Sequence of chain 1.O:
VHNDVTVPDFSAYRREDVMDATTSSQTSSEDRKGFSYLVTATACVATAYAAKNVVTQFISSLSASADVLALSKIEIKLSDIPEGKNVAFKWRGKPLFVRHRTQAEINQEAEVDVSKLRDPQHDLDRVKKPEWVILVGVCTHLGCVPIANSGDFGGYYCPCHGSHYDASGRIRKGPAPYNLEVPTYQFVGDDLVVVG

Binding-site contacts:
Ligand atom C7M contacts residue LYS270 of chain 1.C at 3.9 Å.
Ligand atom C4A contacts residue PRO271 of chain 1.C at 3.6 Å (hydrophobic).
Ligand atom C25 contacts residue LEU122 of chain 1.C at 3.5 Å (hydrophobic).
Ligand atom O7 contacts residue GLY143 of chain 1.C at 3.3 Å.
Ligand atom O4 contacts residue VAL146 of chain 1.C at 3.8 Å.
Ligand atom O5 contacts residue HIS161 of chain 1.O at 3.2 Å (h-bond).
Ligand atom O8 contacts residue ILE147 of chain 1.C at 3.8 Å.
Ligand atom C8 contacts residue PRO271 of chain 1.C at 3.6 Å (hydrophobic).
Ligand atom C8 contacts residue GLU272 of chain 1.C at 3.7 Å.
Ligand atom O7 contacts residue GLU272 of chain 1.C at 3.9 Å.
Ligand atom C5M contacts residue ILE269 of chain 1.C at 3.9 Å (hydrophobic).
Ligand atom C7M contacts residue PRO271 of chain 1.C at 3.5 Å (hydrophobic).
Ligand atom C11 contacts residue PHE275 of chain 1.C at 3.6 Å (hydrophobic).
Ligand atom C25 contacts residue ALA126 of chain 1.C at 3.5 Å (hydrophobic).
Ligand atom C5M contacts residue VAL146 of chain 1.C at 3.4 Å (hydrophobic).
Ligand atom C9 contacts residue PHE275 of chain 1.C at 3.6 Å (hydrophobic).
Ligand atom O5 contacts residue VAL146 of chain 1.C at 3.4 Å.
Ligand atom C8A contacts residue PRO271 of chain 1.C at 3.6 Å (hydrophobic).
Ligand atom O8 contacts residue GLU272 of chain 1.C at 2.5 Å (salt-bridge).
Ligand atom O4 contacts residue TYR279 of chain 1.C at 3.5 Å.
Ligand atom C5 contacts residue VAL146 of chain 1.C at 3.9 Å (hydrophobic).
Ligand atom C24 contacts residue MET125 of chain 1.C at 3.5 Å (hydrophobic).
Ligand atom O14 contacts residue ALA126 of chain 1.C at 3.5 Å.
Ligand atom C4 contacts residue TYR279 of chain 1.C at 3.8 Å (hydrophobic).
Ligand atom C5M contacts residue CYS160 of chain 1.O at 3.7 Å (hydrophobic).
Ligand atom C5M contacts residue HIS161 of chain 1.O at 3.4 Å.
Ligand atom C17 contacts residue ILE147 of chain 1.C at 3.9 Å (hydrophobic).
Ligand atom C26 contacts residue THR148 of chain 1.C at 3.8 Å.
Ligand atom O8 contacts residue PRO271 of chain 1.C at 3.8 Å.
Ligand atom C24 contacts residue PHE129 of chain 1.C at 3.9 Å (hydrophobic).
Ligand atom C7 contacts residue GLY143 of chain 1.C at 3.8 Å.
Ligand atom C21 contacts residue LEU182 of chain 1.C at 3.7 Å (hydrophobic).
Ligand atom C24 contacts residue PHE275 of chain 1.C at 3.4 Å (hydrophobic).
Ligand atom C17 contacts residue PHE129 of chain 1.C at 3.6 Å (hydrophobic).
Ligand atom C22 contacts residue ALA278 of chain 1.C at 3.8 Å (hydrophobic).
Ligand atom C25 contacts residue MET125 of chain 1.C at 3.6 Å (hydrophobic).
Ligand atom C5 contacts residue PRO271 of chain 1.C at 3.9 Å (hydrophobic).
Ligand atom C22 contacts residue PHE275 of chain 1.C at 3.3 Å (hydrophobic).
Ligand atom O4 contacts residue HIS161 of chain 1.O at 3.2 Å (h-bond).
Ligand atom C15 contacts residue ILE147 of chain 1.C at 3.5 Å (hydrophobic).

Sequence of chain 1.C:
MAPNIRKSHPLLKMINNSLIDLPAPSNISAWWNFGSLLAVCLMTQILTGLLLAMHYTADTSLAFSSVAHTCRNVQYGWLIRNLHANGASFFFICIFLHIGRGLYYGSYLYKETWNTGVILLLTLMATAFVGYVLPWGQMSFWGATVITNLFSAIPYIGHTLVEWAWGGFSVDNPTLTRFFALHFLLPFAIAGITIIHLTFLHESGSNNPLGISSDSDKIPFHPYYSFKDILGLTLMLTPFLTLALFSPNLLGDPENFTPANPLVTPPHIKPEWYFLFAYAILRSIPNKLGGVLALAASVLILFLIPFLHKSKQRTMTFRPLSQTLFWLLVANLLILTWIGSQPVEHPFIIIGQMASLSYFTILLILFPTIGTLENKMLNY

This protein binds this small molecule.
Small molecule (SMILES): C/C=C(C)/C=C/C=C[C@H](OC)[C@@H](C)[C@@H](OC)[C@@H](C)CCc1oc2c(O)c(OC)cc(OC)c2c(=O)c1C